Sequence of chain 58.C:
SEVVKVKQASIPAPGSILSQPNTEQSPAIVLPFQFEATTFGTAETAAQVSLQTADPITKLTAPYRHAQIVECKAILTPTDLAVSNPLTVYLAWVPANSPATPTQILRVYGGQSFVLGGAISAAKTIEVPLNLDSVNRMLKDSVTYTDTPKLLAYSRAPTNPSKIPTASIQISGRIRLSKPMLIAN

This protein binds this small molecule.
Small molecule (SMILES): Nc1ccn([C@@H]2O[C@H](CO[P](=O)(O)O[C@H]3[C@@H](O)[C@H](n4ccc(N)nc4=O)O[C@@H]3CO[P](=O)(O)O[C@H]3[C@@H](O)[C@H](n4ccc(N)nc4=O)O[C@@H]3CO)[C@@H](O)[C@H]2O)c(=O)n1

Binding-site contacts:
Ligand atom O3' contacts residue ASN134 of chain 58.C at 4.2 Å.
Ligand atom OP1 contacts residue LYS10 of chain 58.C at 4.3 Å.
Ligand atom OP1 contacts residue ASN134 of chain 58.C at 4.2 Å.
Ligand atom P contacts residue LYS8 of chain 58.C at 3.0 Å.
Ligand atom O2' contacts residue ASN134 of chain 58.C at 3.2 Å (h-bond).
Ligand atom O3' contacts residue LYS8 of chain 58.C at 3.8 Å.
Ligand atom C1' contacts residue GLU74 of chain 58.C at 3.8 Å.
Ligand atom P contacts residue LYS10 of chain 58.C at 4.0 Å.
Ligand atom O2' contacts residue LEU135 of chain 58.C at 4.3 Å.
Ligand atom OP1 contacts residue PRO132 of chain 58.C at 3.6 Å.
Ligand atom C2' contacts residue GLU74 of chain 58.C at 4.1 Å.
Ligand atom O2' contacts residue GLU74 of chain 58.C at 3.2 Å.
Ligand atom OP2 contacts residue LYS8 of chain 58.C at 2.9 Å (salt-bridge).
Ligand atom O5' contacts residue LYS8 of chain 58.C at 4.5 Å.
Ligand atom C2' contacts residue ASN134 of chain 58.C at 4.3 Å.
Ligand atom O4' contacts residue GLU74 of chain 58.C at 3.7 Å.
Ligand atom C4' contacts residue GLU74 of chain 58.C at 3.9 Å.
Ligand atom OP1 contacts residue LYS8 of chain 58.C at 2.6 Å (salt-bridge).
Ligand atom OP2 contacts residue LYS10 of chain 58.C at 2.9 Å.